A small-molecule ligand and the protein it binds are described below.
Small molecule (SMILES): Nc1ccc(C(=O)O)cc1

Binding-site contacts:
Ligand atom C6 contacts residue FAD1 of chain 2.B at 4.0 Å.
Ligand atom C4 contacts residue PRO293 of chain 2.A at 3.6 Å (hydrophobic).
Ligand atom C4 contacts residue FAD1 of chain 2.B at 4.0 Å.
Ligand atom C4 contacts residue TYR201 of chain 2.A at 3.7 Å (hydrophobic).
Ligand atom C2 contacts residue TYR222 of chain 2.A at 3.6 Å (hydrophobic).
Ligand atom O1' contacts residue GLY46 of chain 2.A at 3.8 Å.
Ligand atom C1 contacts residue FAD1 of chain 2.B at 3.7 Å.
Ligand atom C3 contacts residue PRO293 of chain 2.A at 3.5 Å (hydrophobic).
Ligand atom C3 contacts residue LEU210 of chain 2.A at 4.2 Å (hydrophobic).
Ligand atom C1 contacts residue TYR222 of chain 2.A at 3.7 Å (hydrophobic).
Ligand atom C1' contacts residue SER212 of chain 2.A at 3.8 Å.
Ligand atom C5 contacts residue LEU210 of chain 2.A at 3.8 Å (hydrophobic).
Ligand atom O1' contacts residue ARG214 of chain 2.A at 2.8 Å (salt-bridge).
Ligand atom C5 contacts residue LEU199 of chain 2.A at 3.9 Å (hydrophobic).
Ligand atom N4 contacts residue PRO293 of chain 2.A at 3.0 Å (h-bond).
Ligand atom N4 contacts residue TYR201 of chain 2.A at 3.0 Å (h-bond).
Ligand atom O2' contacts residue SER212 of chain 2.A at 2.8 Å (h-bond).
Ligand atom C1' contacts residue GLY46 of chain 2.A at 3.9 Å.
Ligand atom C1' contacts residue ARG214 of chain 2.A at 3.6 Å.
Ligand atom N4 contacts residue THR294 of chain 2.A at 3.6 Å (h-bond).
Ligand atom C5 contacts residue TYR201 of chain 2.A at 3.5 Å (hydrophobic).
Ligand atom N4 contacts residue ALA296 of chain 2.A at 3.6 Å.
Ligand atom C3 contacts residue FAD1 of chain 2.B at 3.6 Å.
Ligand atom C6 contacts residue SER212 of chain 2.A at 3.7 Å.
Ligand atom C4 contacts residue ALA296 of chain 2.A at 4.0 Å (hydrophobic).
Ligand atom O1' contacts residue ARG220 of chain 2.A at 3.8 Å.
Ligand atom C5 contacts residue VAL47 of chain 2.A at 3.9 Å (hydrophobic).
Ligand atom O2' contacts residue GLY46 of chain 2.A at 3.8 Å.
Ligand atom C3 contacts residue TRP185 of chain 2.A at 3.7 Å (hydrophobic).
Ligand atom O2' contacts residue ARG214 of chain 2.A at 2.9 Å (salt-bridge).
Ligand atom C6 contacts residue VAL47 of chain 2.A at 3.9 Å (hydrophobic).
Ligand atom O1' contacts residue ARG44 of chain 2.A at 3.3 Å (salt-bridge).
Ligand atom C1 contacts residue SER212 of chain 2.A at 4.2 Å.
Ligand atom C1' contacts residue TYR222 of chain 2.A at 3.5 Å (hydrophobic).
Ligand atom N4 contacts residue LEU210 of chain 2.A at 4.1 Å.
Ligand atom C2 contacts residue FAD1 of chain 2.B at 3.4 Å.
Ligand atom C4 contacts residue LEU210 of chain 2.A at 3.8 Å (hydrophobic).
Ligand atom C6 contacts residue LEU199 of chain 2.A at 4.0 Å (hydrophobic).
Ligand atom O1' contacts residue ALA45 of chain 2.A at 4.1 Å.
Ligand atom O1' contacts residue TYR222 of chain 2.A at 2.7 Å (h-bond).

Sequence of chain 2.A:
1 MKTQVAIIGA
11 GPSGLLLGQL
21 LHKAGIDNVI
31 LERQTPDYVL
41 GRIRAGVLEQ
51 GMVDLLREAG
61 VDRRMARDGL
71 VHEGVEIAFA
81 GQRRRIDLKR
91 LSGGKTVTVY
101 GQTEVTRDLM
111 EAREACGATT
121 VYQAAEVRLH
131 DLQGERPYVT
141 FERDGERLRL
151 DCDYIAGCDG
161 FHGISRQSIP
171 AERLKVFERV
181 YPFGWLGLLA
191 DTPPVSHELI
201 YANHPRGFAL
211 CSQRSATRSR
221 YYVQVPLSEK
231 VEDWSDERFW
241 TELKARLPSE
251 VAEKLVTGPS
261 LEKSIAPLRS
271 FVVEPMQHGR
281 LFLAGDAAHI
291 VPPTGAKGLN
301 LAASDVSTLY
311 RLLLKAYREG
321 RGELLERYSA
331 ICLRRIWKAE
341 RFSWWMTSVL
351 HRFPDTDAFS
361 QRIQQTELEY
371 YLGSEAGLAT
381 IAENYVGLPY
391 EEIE